Binding-site contacts:
Ligand atom CAC contacts residue GLU53 of chain 1.A at 3.5 Å.
Ligand atom CAD contacts residue ASP195 of chain 1.A at 3.2 Å.
Ligand atom OAP contacts residue HIS101 of chain 1.A at 3.4 Å (h-bond).
Ligand atom OAO contacts residue HIS101 of chain 1.A at 2.9 Å (h-bond).
Ligand atom CAA contacts residue ASP195 of chain 1.A at 3.8 Å.
Ligand atom CAG contacts residue TRP54 of chain 1.A at 4.2 Å (hydrophobic).
Ligand atom CAB contacts residue HIS32 of chain 1.A at 3.4 Å.
Ligand atom CAF contacts residue TRP198 of chain 1.A at 4.0 Å (hydrophobic).
Ligand atom NAE contacts residue ASP195 of chain 1.A at 2.8 Å (salt-bridge).
Ligand atom OAO contacts residue TYR144 of chain 1.A at 3.4 Å (h-bond).
Ligand atom CAD contacts residue GLU254 of chain 1.A at 4.0 Å.
Ligand atom CAB contacts residue HIS101 of chain 1.A at 3.9 Å.
Ligand atom OAO contacts residue ASP195 of chain 1.A at 3.2 Å (salt-bridge).
Ligand atom CAH contacts residue TRP198 of chain 1.A at 3.9 Å (hydrophobic).
Ligand atom CAC contacts residue TRP282 of chain 1.A at 3.7 Å (hydrophobic).
Ligand atom CAF contacts residue TRP54 of chain 1.A at 4.0 Å (hydrophobic).
Ligand atom CAN contacts residue HIS32 of chain 1.A at 4.1 Å.
Ligand atom OAP contacts residue TRP54 of chain 1.A at 3.2 Å (h-bond).
Ligand atom OAO contacts residue HIS32 of chain 1.A at 2.8 Å (h-bond).
Ligand atom OAP contacts residue TRP282 of chain 1.A at 4.0 Å.
Ligand atom CAN contacts residue TRP282 of chain 1.A at 3.9 Å (hydrophobic).
Ligand atom CAA contacts residue GLU254 of chain 1.A at 3.1 Å.
Ligand atom CAF contacts residue GLU254 of chain 1.A at 3.8 Å.
Ligand atom CAD contacts residue HIS102 of chain 1.A at 4.2 Å.
Ligand atom CAN contacts residue ASP195 of chain 1.A at 3.9 Å.
Ligand atom CAG contacts residue TRP198 of chain 1.A at 3.7 Å (hydrophobic).
Ligand atom CAN contacts residue TRP193 of chain 1.A at 4.0 Å (hydrophobic).
Ligand atom CAB contacts residue ASP195 of chain 1.A at 4.0 Å.
Ligand atom NAE contacts residue GLU254 of chain 1.A at 3.0 Å (salt-bridge).
Ligand atom CAN contacts residue GLU254 of chain 1.A at 3.7 Å.
Ligand atom CAA contacts residue TRP282 of chain 1.A at 3.6 Å (hydrophobic).
Ligand atom CAI contacts residue TRP54 of chain 1.A at 3.4 Å (hydrophobic).
Ligand atom CAI contacts residue TRP198 of chain 1.A at 3.8 Å (hydrophobic).
Ligand atom CAC contacts residue HIS101 of chain 1.A at 4.1 Å.
Ligand atom CAF contacts residue ASP195 of chain 1.A at 4.1 Å.
Ligand atom CAB contacts residue TRP282 of chain 1.A at 3.7 Å (hydrophobic).
Ligand atom CAB contacts residue GLU53 of chain 1.A at 4.1 Å.
Ligand atom OAP contacts residue GLU53 of chain 1.A at 2.5 Å (salt-bridge).
Ligand atom CAG contacts residue GLU254 of chain 1.A at 4.1 Å.
Ligand atom CAC contacts residue TRP54 of chain 1.A at 4.1 Å (hydrophobic).

Sequence of chain 1.A:
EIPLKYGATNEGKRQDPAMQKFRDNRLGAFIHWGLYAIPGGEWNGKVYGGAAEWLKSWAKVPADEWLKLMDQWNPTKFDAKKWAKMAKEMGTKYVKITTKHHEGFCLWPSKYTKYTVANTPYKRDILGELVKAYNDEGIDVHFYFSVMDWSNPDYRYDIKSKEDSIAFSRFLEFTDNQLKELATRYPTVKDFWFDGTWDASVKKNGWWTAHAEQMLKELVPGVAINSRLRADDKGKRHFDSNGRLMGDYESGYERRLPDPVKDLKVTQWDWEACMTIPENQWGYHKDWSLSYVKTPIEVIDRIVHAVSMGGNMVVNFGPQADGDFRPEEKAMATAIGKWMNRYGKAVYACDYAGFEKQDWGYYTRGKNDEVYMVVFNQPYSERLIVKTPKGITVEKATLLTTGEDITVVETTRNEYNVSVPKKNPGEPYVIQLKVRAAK

This small molecule binds to this protein.
Small molecule (SMILES): C[C@@H]1N[C@@H](C#Cc2ccccc2)[C@H](O)[C@@H]1O